Sequence of chain 1.C:
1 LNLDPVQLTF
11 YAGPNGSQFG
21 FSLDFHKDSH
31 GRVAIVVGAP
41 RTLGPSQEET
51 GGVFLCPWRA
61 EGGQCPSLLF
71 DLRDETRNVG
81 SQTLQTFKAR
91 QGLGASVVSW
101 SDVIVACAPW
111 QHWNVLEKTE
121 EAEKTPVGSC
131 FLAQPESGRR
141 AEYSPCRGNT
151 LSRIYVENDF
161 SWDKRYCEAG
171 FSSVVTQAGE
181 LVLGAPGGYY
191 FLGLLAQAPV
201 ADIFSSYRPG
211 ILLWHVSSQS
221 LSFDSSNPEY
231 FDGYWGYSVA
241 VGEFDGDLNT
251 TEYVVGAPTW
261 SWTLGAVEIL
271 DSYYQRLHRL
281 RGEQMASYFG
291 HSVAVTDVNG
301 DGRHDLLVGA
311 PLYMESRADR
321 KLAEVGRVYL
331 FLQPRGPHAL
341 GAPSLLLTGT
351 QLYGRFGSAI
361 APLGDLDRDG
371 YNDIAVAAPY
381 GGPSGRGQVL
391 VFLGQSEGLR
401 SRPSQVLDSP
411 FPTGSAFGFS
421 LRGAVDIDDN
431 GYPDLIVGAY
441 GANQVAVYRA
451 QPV

The protein below binds the small molecule below.
Small molecule (SMILES): CC(=O)N[C@H]1[C@H](O[C@H]2[C@H](O)[C@@H](NC(C)=O)CO[C@@H]2CO)O[C@H](CO)[C@@H](O[C@@H]2O[C@H](CO)[C@@H](O)[C@H](O[C@H]3O[C@H](CO)[C@@H](O)[C@H](O)[C@@H]3O)[C@@H]2O)[C@@H]1O

Sequence of chain 1.D:
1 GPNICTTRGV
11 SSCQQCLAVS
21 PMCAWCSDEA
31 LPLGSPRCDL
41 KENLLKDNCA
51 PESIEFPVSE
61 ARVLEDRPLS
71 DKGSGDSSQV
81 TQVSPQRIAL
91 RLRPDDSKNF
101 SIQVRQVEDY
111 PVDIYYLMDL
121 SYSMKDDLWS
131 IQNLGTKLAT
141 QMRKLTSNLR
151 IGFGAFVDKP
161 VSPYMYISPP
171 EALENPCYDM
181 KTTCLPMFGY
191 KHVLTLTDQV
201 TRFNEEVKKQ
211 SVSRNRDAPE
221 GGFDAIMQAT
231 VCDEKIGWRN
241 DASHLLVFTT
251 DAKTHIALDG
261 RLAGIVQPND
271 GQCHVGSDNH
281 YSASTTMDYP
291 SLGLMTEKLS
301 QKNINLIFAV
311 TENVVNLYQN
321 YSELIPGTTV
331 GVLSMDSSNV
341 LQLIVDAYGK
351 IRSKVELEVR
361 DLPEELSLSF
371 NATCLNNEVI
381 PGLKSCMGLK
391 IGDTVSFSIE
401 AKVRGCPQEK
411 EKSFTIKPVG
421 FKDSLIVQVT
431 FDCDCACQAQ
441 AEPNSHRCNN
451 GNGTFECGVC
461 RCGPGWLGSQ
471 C

Binding-site contacts:
Ligand atom C5 contacts residue ASN320 of chain 1.D at 3.6 Å.
Ligand atom N2 contacts residue ASN320 of chain 1.D at 3.0 Å (h-bond).
Ligand atom O6 contacts residue ARG281 of chain 1.C at 3.5 Å.
Ligand atom C1 contacts residue ASN320 of chain 1.D at 1.4 Å.
Ligand atom O6 contacts residue ARG281 of chain 1.C at 4.4 Å.
Ligand atom C6 contacts residue ARG281 of chain 1.C at 3.7 Å.
Ligand atom N2 contacts residue ASN316 of chain 1.D at 4.2 Å.
Ligand atom C8 contacts residue ASN320 of chain 1.D at 4.4 Å.
Ligand atom O7 contacts residue ASN320 of chain 1.D at 2.9 Å (h-bond).
Ligand atom C7 contacts residue ASN316 of chain 1.D at 4.4 Å.
Ligand atom C1 contacts residue ASN316 of chain 1.D at 4.3 Å.
Ligand atom C3 contacts residue ASN320 of chain 1.D at 3.8 Å.
Ligand atom O7 contacts residue MET285 of chain 1.C at 3.5 Å (h-bond).
Ligand atom C6 contacts residue ARG281 of chain 1.C at 4.0 Å.
Ligand atom C8 contacts residue TRP262 of chain 1.C at 4.2 Å (hydrophobic).
Ligand atom O7 contacts residue TRP262 of chain 1.C at 4.4 Å.
Ligand atom C7 contacts residue ASN320 of chain 1.D at 3.2 Å.
Ligand atom C7 contacts residue LEU317 of chain 1.D at 4.4 Å (hydrophobic).
Ligand atom C4 contacts residue ASN320 of chain 1.D at 4.2 Å.
Ligand atom C8 contacts residue LEU317 of chain 1.D at 3.8 Å (hydrophobic).
Ligand atom C8 contacts residue ASN316 of chain 1.D at 4.1 Å.
Ligand atom C2 contacts residue ASN320 of chain 1.D at 2.5 Å.
Ligand atom O5 contacts residue ASN320 of chain 1.D at 2.3 Å (h-bond).